Binding-site contacts:
Ligand atom O2P contacts residue GLY333 of chain 1.B at 3.2 Å.
Ligand atom N1 contacts residue NAD1 of chain 1.Z at 3.5 Å.
Ligand atom O4' contacts residue NAD1 of chain 1.Z at 3.5 Å (h-bond).
Ligand atom O3' contacts residue SER73 of chain 1.B at 2.8 Å (h-bond).
Ligand atom P contacts residue SER334 of chain 1.B at 3.7 Å.
Ligand atom O6 contacts residue NAD1 of chain 1.Z at 3.4 Å.
Ligand atom C8 contacts residue NAD1 of chain 1.Z at 3.3 Å.
Ligand atom N3 contacts residue NAD1 of chain 1.Z at 3.5 Å.
Ligand atom C2 contacts residue ILE335 of chain 1.B at 3.5 Å (hydrophobic).
Ligand atom O6 contacts residue GLY420 of chain 1.B at 2.8 Å (h-bond).
Ligand atom C5 contacts residue NAD1 of chain 1.Z at 3.3 Å.
Ligand atom C3' contacts residue SER73 of chain 1.B at 3.4 Å.
Ligand atom C2 contacts residue NAD1 of chain 1.Z at 3.6 Å.
Ligand atom O5' contacts residue GLY333 of chain 1.B at 3.2 Å.
Ligand atom C6 contacts residue MET419 of chain 1.B at 3.4 Å (hydrophobic).
Ligand atom N7 contacts residue MET75 of chain 1.B at 3.3 Å.
Ligand atom O1P contacts residue TYR416 of chain 1.B at 2.5 Å (h-bond).
Ligand atom C6 contacts residue NAD1 of chain 1.Z at 3.2 Å.
Ligand atom O1P contacts residue GLY392 of chain 1.B at 3.1 Å.
Ligand atom O3P contacts residue GLY370 of chain 1.B at 3.4 Å.
Ligand atom C2' contacts residue ARG327 of chain 1.B at 3.4 Å.
Ligand atom O6 contacts residue MET419 of chain 1.B at 2.5 Å (h-bond).
Ligand atom O3P contacts residue SER393 of chain 1.B at 2.9 Å (h-bond).
Ligand atom O2' contacts residue ASP369 of chain 1.B at 2.9 Å (salt-bridge).
Ligand atom N9 contacts residue NAD1 of chain 1.Z at 3.4 Å.
Ligand atom C6 contacts residue GLY420 of chain 1.B at 3.7 Å.
Ligand atom C2 contacts residue CYS336 of chain 1.B at 3.4 Å (hydrophobic).
Ligand atom O3P contacts residue GLY392 of chain 1.B at 3.2 Å.
Ligand atom O2P contacts residue SER393 of chain 1.B at 3.5 Å.
Ligand atom O6 contacts residue GLY418 of chain 1.B at 3.1 Å.
Ligand atom O2' contacts residue ARG327 of chain 1.B at 2.9 Å (salt-bridge).
Ligand atom O1P contacts residue SER393 of chain 1.B at 3.2 Å (h-bond).
Ligand atom P contacts residue SER393 of chain 1.B at 3.6 Å.
Ligand atom N3 contacts residue CYS336 of chain 1.B at 3.6 Å.
Ligand atom C4 contacts residue NAD1 of chain 1.Z at 3.4 Å.
Ligand atom O5' contacts residue GLY370 of chain 1.B at 3.2 Å.
Ligand atom C5 contacts residue MET75 of chain 1.B at 3.7 Å (hydrophobic).
Ligand atom O2P contacts residue SER334 of chain 1.B at 2.4 Å (h-bond).
Ligand atom C1' contacts residue NAD1 of chain 1.Z at 3.5 Å.
Ligand atom N7 contacts residue NAD1 of chain 1.Z at 3.1 Å (h-bond).

A protein and the small-molecule ligand that binds it are described below.
Small molecule (SMILES): O=c1[nH]cnc2c1ncn2[C@@H]1O[C@H](COP(=O)(O)O)[C@@H](O)[C@H]1O

Sequence of chain 1.B:
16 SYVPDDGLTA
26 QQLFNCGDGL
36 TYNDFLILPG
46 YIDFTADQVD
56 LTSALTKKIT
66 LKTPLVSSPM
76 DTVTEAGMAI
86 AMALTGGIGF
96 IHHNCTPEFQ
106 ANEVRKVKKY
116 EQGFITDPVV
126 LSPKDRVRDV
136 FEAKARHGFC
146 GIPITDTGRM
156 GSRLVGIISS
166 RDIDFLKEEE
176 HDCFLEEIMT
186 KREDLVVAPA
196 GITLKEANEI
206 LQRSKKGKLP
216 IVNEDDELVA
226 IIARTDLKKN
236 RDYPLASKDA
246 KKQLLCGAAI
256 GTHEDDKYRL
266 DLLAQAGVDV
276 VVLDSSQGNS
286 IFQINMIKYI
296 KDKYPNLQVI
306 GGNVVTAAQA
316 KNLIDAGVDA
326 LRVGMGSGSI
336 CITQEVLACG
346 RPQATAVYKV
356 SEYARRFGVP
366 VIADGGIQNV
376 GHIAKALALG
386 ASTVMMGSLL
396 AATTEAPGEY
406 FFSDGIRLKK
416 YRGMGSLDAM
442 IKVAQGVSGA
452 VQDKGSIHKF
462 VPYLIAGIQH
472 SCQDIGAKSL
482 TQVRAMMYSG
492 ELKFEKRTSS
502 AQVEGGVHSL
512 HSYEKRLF